Sequence of chain 1.B:
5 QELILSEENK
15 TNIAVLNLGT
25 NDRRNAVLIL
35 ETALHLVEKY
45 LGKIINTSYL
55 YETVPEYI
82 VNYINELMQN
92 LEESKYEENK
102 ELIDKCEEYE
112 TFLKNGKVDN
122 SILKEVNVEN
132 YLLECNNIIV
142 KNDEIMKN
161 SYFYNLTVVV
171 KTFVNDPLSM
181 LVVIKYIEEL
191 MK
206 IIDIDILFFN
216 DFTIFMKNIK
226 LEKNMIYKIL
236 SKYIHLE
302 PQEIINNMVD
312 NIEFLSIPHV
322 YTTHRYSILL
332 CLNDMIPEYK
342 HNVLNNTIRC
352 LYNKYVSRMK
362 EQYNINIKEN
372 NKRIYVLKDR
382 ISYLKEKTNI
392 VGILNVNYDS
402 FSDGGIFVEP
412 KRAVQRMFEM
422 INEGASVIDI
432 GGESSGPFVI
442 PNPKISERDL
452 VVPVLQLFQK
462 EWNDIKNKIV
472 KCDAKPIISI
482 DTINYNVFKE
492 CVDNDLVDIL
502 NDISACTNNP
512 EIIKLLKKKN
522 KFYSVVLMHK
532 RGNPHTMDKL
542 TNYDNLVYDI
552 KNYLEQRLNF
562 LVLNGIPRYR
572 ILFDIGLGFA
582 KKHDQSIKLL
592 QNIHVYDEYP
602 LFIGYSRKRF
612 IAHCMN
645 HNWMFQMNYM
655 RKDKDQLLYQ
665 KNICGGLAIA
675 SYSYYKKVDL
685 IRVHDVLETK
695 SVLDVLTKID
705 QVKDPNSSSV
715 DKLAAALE

A protein and the small-molecule ligand that binds it are described below.
Small molecule (SMILES): Nc1nc(O)c2nc(CNc3ccc(C(=O)O)cc3)cnc2n1

Binding-site contacts:
Ligand atom N6 contacts residue ARG686 of chain 1.B at 3.4 Å (salt-bridge).
Ligand atom N11 contacts residue ASP575 of chain 1.B at 2.8 Å (salt-bridge).
Ligand atom C12 contacts residue ASP482 of chain 1.B at 3.4 Å.
Ligand atom C10 contacts residue PHE580 of chain 1.B at 3.7 Å (hydrophobic).
Ligand atom N4 contacts residue MET529 of chain 1.B at 3.5 Å (h-bond).
Ligand atom C18 contacts residue GLY579 of chain 1.B at 3.6 Å.
Ligand atom C16 contacts residue PHE580 of chain 1.B at 3.6 Å (hydrophobic).
Ligand atom C2 contacts residue LYS609 of chain 1.B at 3.7 Å.
Ligand atom O1 contacts residue GLY605 of chain 1.B at 3.3 Å (h-bond).
Ligand atom O1 contacts residue LYS609 of chain 1.B at 2.6 Å (salt-bridge).
Ligand atom C20 contacts residue PRO438 of chain 1.B at 3.5 Å (hydrophobic).
Ligand atom C12 contacts residue SER436 of chain 1.B at 3.5 Å.
Ligand atom C15 contacts residue LYS609 of chain 1.B at 3.6 Å.
Ligand atom N9 contacts residue ASN502 of chain 1.B at 3.2 Å (h-bond).
Ligand atom C5 contacts residue ARG686 of chain 1.B at 3.5 Å.
Ligand atom O22 contacts residue LYS609 of chain 1.B at 3.3 Å.
Ligand atom N6 contacts residue PHE580 of chain 1.B at 3.4 Å.
Ligand atom O23 contacts residue ARG610 of chain 1.B at 2.9 Å (salt-bridge).
Ligand atom N14 contacts residue GLY437 of chain 1.B at 3.7 Å.
Ligand atom C15 contacts residue GLY437 of chain 1.B at 3.5 Å.
Ligand atom N9 contacts residue ILE504 of chain 1.B at 3.5 Å.
Ligand atom C3 contacts residue ARG686 of chain 1.B at 3.6 Å.
Ligand atom N6 contacts residue LYS609 of chain 1.B at 3.4 Å (salt-bridge).
Ligand atom N11 contacts residue ASN502 of chain 1.B at 2.9 Å (h-bond).
Ligand atom C12 contacts residue ARG686 of chain 1.B at 3.4 Å.
Ligand atom O22 contacts residue ARG610 of chain 1.B at 2.9 Å (salt-bridge).
Ligand atom C7 contacts residue MET529 of chain 1.B at 3.7 Å (hydrophobic).
Ligand atom C17 contacts residue GLY437 of chain 1.B at 3.6 Å.
Ligand atom C17 contacts residue LYS609 of chain 1.B at 3.7 Å.
Ligand atom C3 contacts residue PHE580 of chain 1.B at 3.6 Å (hydrophobic).
Ligand atom C5 contacts residue ASP482 of chain 1.B at 3.6 Å.
Ligand atom C21 contacts residue ARG610 of chain 1.B at 3.4 Å.
Ligand atom N8 contacts residue ASP482 of chain 1.B at 2.7 Å (salt-bridge).
Ligand atom C19 contacts residue PRO438 of chain 1.B at 3.6 Å (hydrophobic).
Ligand atom C7 contacts residue ASP575 of chain 1.B at 3.1 Å.
Ligand atom N4 contacts residue ASP575 of chain 1.B at 2.6 Å (salt-bridge).
Ligand atom N11 contacts residue PHE603 of chain 1.B at 3.4 Å.
Ligand atom C10 contacts residue ARG686 of chain 1.B at 3.4 Å.
Ligand atom N14 contacts residue PHE580 of chain 1.B at 3.3 Å.
Ligand atom N8 contacts residue ARG686 of chain 1.B at 3.3 Å (salt-bridge).